Sequence of chain 1.C:
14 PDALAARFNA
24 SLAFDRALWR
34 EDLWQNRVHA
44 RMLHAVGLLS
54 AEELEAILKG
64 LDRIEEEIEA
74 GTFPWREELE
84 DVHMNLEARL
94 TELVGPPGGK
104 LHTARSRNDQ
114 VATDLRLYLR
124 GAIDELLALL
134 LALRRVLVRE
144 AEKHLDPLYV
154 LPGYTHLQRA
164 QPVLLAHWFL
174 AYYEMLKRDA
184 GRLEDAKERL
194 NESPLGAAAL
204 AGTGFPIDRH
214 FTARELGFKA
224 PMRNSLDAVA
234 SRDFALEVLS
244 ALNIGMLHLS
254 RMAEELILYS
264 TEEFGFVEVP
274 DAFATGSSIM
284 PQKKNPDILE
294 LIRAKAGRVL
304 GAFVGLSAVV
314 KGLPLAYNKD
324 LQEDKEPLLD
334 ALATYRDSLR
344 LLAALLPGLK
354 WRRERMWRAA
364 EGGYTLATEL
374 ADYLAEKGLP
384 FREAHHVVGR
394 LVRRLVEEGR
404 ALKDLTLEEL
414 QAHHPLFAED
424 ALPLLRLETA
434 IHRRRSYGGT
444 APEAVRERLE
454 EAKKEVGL

Sequence of chain 1.D:
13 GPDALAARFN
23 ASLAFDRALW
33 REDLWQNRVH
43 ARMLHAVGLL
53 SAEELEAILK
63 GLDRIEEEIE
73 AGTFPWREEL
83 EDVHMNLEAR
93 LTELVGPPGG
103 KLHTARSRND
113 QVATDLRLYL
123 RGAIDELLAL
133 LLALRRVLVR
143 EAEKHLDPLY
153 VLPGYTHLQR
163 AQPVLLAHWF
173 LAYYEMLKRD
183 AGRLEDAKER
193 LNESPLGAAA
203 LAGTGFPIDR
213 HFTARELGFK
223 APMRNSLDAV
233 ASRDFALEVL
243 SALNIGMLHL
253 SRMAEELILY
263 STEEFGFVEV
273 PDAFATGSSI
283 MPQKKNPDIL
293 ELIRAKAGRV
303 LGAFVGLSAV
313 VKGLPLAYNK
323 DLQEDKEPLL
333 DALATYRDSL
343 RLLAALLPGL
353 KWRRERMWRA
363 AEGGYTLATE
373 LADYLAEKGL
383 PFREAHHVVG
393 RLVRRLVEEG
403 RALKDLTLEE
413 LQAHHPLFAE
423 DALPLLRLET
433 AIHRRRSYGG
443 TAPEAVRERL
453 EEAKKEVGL

Binding-site contacts:
Ligand atom CG contacts residue ARG110 of chain 1.D at 4.3 Å.
Ligand atom CG contacts residue LYS322 of chain 1.D at 4.3 Å.
Ligand atom OXT contacts residue LEU324 of chain 1.D at 3.8 Å.
Ligand atom N contacts residue VAL114 of chain 1.D at 3.8 Å.
Ligand atom CZ contacts residue TYR320 of chain 1.D at 3.5 Å (hydrophobic).
Ligand atom NH2 contacts residue HIS159 of chain 1.C at 3.3 Å (h-bond).
Ligand atom NE contacts residue TYR320 of chain 1.D at 3.5 Å.
Ligand atom NH1 contacts residue TYR320 of chain 1.D at 3.6 Å.
Ligand atom N contacts residue GLN325 of chain 1.D at 4.0 Å.
Ligand atom CD contacts residue ARG110 of chain 1.D at 3.7 Å.
Ligand atom CA contacts residue LYS322 of chain 1.D at 4.5 Å.
Ligand atom CZ contacts residue HIS159 of chain 1.C at 4.3 Å.
Ligand atom NH1 contacts residue ASN111 of chain 1.D at 2.4 Å (h-bond).
Ligand atom CB contacts residue VAL114 of chain 1.D at 4.3 Å (hydrophobic).
Ligand atom C contacts residue TYR320 of chain 1.D at 3.8 Å (hydrophobic).
Ligand atom NE contacts residue ARG110 of chain 1.D at 4.5 Å.
Ligand atom OXT contacts residue TYR320 of chain 1.D at 3.1 Å (h-bond).
Ligand atom NH2 contacts residue TYR320 of chain 1.D at 3.9 Å.
Ligand atom CZ contacts residue ASN111 of chain 1.D at 3.6 Å.
Ligand atom CA contacts residue VAL114 of chain 1.D at 4.2 Å (hydrophobic).
Ligand atom C contacts residue GLN325 of chain 1.D at 3.6 Å.
Ligand atom N contacts residue HIS86 of chain 1.D at 3.9 Å.
Ligand atom N contacts residue SER24 of chain 1.D at 3.8 Å.
Ligand atom O contacts residue VAL114 of chain 1.D at 3.1 Å.
Ligand atom CA contacts residue GLN325 of chain 1.D at 3.5 Å.
Ligand atom OXT contacts residue GLN325 of chain 1.D at 3.0 Å.
Ligand atom O contacts residue GLN325 of chain 1.D at 3.9 Å.
Ligand atom N contacts residue ASP84 of chain 1.D at 4.2 Å.
Ligand atom CB contacts residue TYR320 of chain 1.D at 2.9 Å (hydrophobic).
Ligand atom C contacts residue LYS328 of chain 1.D at 3.9 Å.
Ligand atom C contacts residue VAL114 of chain 1.D at 3.8 Å (hydrophobic).
Ligand atom CA contacts residue TYR320 of chain 1.D at 3.6 Å (hydrophobic).
Ligand atom O contacts residue LYS328 of chain 1.D at 2.8 Å (salt-bridge).
Ligand atom CD contacts residue TYR320 of chain 1.D at 3.7 Å (hydrophobic).
Ligand atom CG contacts residue TYR320 of chain 1.D at 3.6 Å (hydrophobic).
Ligand atom CD contacts residue ASN111 of chain 1.D at 4.1 Å.
Ligand atom NE contacts residue ASN111 of chain 1.D at 4.2 Å.
Ligand atom O contacts residue ASP327 of chain 1.D at 4.4 Å.

A small-molecule ligand and the protein it binds are described below.
Small molecule (SMILES): NC(=[NH2+])NCCC[C@H](N)C(=O)O